A small-molecule ligand and the protein it binds are described below.
Small molecule (SMILES): Cc1ccc(-n2nc(C(C)(C)C)cc2NC(=O)Nc2cccc(Nc3ncnc4ccc(N)cc34)c2)cc1

Sequence of chain 1.B:
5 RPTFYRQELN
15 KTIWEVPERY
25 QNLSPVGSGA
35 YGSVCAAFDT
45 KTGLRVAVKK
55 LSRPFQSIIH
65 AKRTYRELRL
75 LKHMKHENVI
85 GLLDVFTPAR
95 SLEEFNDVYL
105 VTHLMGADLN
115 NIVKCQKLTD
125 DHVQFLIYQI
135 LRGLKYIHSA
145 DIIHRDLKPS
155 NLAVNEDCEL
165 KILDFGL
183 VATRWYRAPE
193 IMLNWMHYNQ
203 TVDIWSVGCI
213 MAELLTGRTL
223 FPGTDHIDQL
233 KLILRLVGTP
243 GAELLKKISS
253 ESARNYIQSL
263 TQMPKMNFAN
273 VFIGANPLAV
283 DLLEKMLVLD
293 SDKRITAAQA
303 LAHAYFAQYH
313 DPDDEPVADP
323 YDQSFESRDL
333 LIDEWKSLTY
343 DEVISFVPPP

Binding-site contacts:
Ligand atom C2 contacts residue ALA51 of chain 1.B at 3.3 Å (hydrophobic).
Ligand atom C5 contacts residue PHE169 of chain 1.B at 3.4 Å (hydrophobic).
Ligand atom C1Z contacts residue ASP168 of chain 1.B at 3.6 Å.
Ligand atom C2 contacts residue MET109 of chain 1.B at 3.5 Å (hydrophobic).
Ligand atom C1K contacts residue GLU71 of chain 1.B at 3.6 Å.
Ligand atom N1 contacts residue ALA51 of chain 1.B at 3.4 Å.
Ligand atom C1O contacts residue GLU71 of chain 1.B at 3.7 Å.
Ligand atom N1E contacts residue VAL30 of chain 1.B at 3.7 Å.
Ligand atom N1W contacts residue GLU71 of chain 1.B at 2.9 Å (salt-bridge).
Ligand atom C1S contacts residue PHE169 of chain 1.B at 3.3 Å (hydrophobic).
Ligand atom N3 contacts residue MET109 of chain 1.B at 3.0 Å (h-bond).
Ligand atom C1J contacts residue THR106 of chain 1.B at 3.6 Å.
Ligand atom C1G contacts residue LYS53 of chain 1.B at 3.6 Å.
Ligand atom C2A contacts residue GLU71 of chain 1.B at 3.6 Å.
Ligand atom C2B contacts residue PHE169 of chain 1.B at 3.4 Å (hydrophobic).
Ligand atom C6 contacts residue ALA51 of chain 1.B at 3.7 Å (hydrophobic).
Ligand atom C1I contacts residue LYS53 of chain 1.B at 3.8 Å.
Ligand atom C1P contacts residue PHE169 of chain 1.B at 3.5 Å (hydrophobic).
Ligand atom N1W contacts residue LYS53 of chain 1.B at 3.7 Å.
Ligand atom C1Z contacts residue GLU71 of chain 1.B at 3.5 Å.
Ligand atom C1G contacts residue THR106 of chain 1.B at 3.6 Å.
Ligand atom N3 contacts residue ALA51 of chain 1.B at 3.5 Å.
Ligand atom N1X contacts residue GLU71 of chain 1.B at 3.1 Å (salt-bridge).
Ligand atom N1 contacts residue THR106 of chain 1.B at 3.1 Å (h-bond).
Ligand atom N1X contacts residue LEU75 of chain 1.B at 3.8 Å.
Ligand atom N1 contacts residue LEU167 of chain 1.B at 3.7 Å.
Ligand atom N1W contacts residue LEU75 of chain 1.B at 3.7 Å.
Ligand atom N1E contacts residue PHE169 of chain 1.B at 3.8 Å.
Ligand atom C4 contacts residue PHE169 of chain 1.B at 3.4 Å (hydrophobic).
Ligand atom C1A contacts residue ARG67 of chain 1.B at 3.5 Å.
Ligand atom C2 contacts residue THR106 of chain 1.B at 3.4 Å.
Ligand atom C1R contacts residue ASP168 of chain 1.B at 3.8 Å.
Ligand atom C2 contacts residue HIS107 of chain 1.B at 3.3 Å.
Ligand atom C1R contacts residue LEU75 of chain 1.B at 3.7 Å (hydrophobic).
Ligand atom O1F contacts residue ASP168 of chain 1.B at 3.3 Å (salt-bridge).
Ligand atom C1A contacts residue ARG70 of chain 1.B at 3.7 Å.
Ligand atom C1M contacts residue PHE169 of chain 1.B at 3.5 Å (hydrophobic).
Ligand atom C1L contacts residue GLU71 of chain 1.B at 3.8 Å.
Ligand atom C2C contacts residue LYS53 of chain 1.B at 3.7 Å.
Ligand atom C1P contacts residue MET109 of chain 1.B at 3.8 Å (hydrophobic).